Sequence of chain 1.A:
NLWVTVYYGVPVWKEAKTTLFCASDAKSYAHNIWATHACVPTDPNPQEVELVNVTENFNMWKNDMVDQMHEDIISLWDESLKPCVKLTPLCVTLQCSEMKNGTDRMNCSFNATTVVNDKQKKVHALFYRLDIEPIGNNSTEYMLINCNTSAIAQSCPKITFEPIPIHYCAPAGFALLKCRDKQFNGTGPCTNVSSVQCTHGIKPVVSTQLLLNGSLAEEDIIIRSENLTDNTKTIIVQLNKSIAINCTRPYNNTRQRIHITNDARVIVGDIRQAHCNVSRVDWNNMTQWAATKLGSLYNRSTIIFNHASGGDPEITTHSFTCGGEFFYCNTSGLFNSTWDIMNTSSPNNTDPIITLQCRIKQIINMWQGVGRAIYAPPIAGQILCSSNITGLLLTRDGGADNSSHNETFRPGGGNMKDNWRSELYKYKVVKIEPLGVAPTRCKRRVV

Binding-site contacts:
Ligand atom C5 contacts residue ASN53 of chain 1.A at 3.7 Å.
Ligand atom C8 contacts residue VAL52 of chain 1.A at 3.8 Å (hydrophobic).
Ligand atom C4 contacts residue ASN53 of chain 1.A at 4.2 Å.
Ligand atom C3 contacts residue ASN53 of chain 1.A at 3.8 Å.
Ligand atom O7 contacts residue ASN53 of chain 1.A at 3.9 Å.
Ligand atom O7 contacts residue VAL52 of chain 1.A at 4.1 Å.
Ligand atom C1 contacts residue ASN53 of chain 1.A at 1.4 Å.
Ligand atom C7 contacts residue ASN53 of chain 1.A at 3.7 Å.
Ligand atom O6 contacts residue ASN53 of chain 1.A at 4.4 Å.
Ligand atom C2 contacts residue ASN53 of chain 1.A at 2.5 Å.
Ligand atom O5 contacts residue ASN53 of chain 1.A at 2.4 Å (h-bond).
Ligand atom C7 contacts residue VAL52 of chain 1.A at 4.1 Å (hydrophobic).
Ligand atom N2 contacts residue ASN53 of chain 1.A at 3.0 Å (h-bond).

A protein and the small-molecule ligand that binds it are described below.
Small molecule (SMILES): CC(=O)N[C@@H]1[C@@H](O)[C@H](O)[C@@H](CO)O[C@H]1O